The protein below binds the small molecule below.
Small molecule (SMILES): CC(=O)N[C@@H]1[C@@H](O)[C@H](O)[C@@H](CO)O[C@H]1O

Sequence of chain 2.A:
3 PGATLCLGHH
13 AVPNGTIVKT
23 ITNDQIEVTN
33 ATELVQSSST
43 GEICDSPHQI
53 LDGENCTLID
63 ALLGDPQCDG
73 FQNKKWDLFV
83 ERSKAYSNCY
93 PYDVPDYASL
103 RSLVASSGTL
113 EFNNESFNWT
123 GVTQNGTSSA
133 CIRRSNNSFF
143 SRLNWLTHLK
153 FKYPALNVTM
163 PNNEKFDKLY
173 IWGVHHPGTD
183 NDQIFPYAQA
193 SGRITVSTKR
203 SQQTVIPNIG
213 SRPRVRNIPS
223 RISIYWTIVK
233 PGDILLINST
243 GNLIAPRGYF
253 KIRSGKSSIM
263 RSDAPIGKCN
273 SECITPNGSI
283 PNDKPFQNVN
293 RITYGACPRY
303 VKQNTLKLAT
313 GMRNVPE

Binding-site contacts:
Ligand atom C7 contacts residue ASN127 of chain 2.A at 3.8 Å.
Ligand atom C1 contacts residue ASN127 of chain 2.A at 1.4 Å.
Ligand atom N2 contacts residue GLN126 of chain 2.A at 4.4 Å.
Ligand atom O7 contacts residue ASN127 of chain 2.A at 3.9 Å.
Ligand atom C5 contacts residue ASN127 of chain 2.A at 3.6 Å.
Ligand atom N2 contacts residue ASN127 of chain 2.A at 3.2 Å (h-bond).
Ligand atom O5 contacts residue ASN127 of chain 2.A at 2.3 Å (h-bond).
Ligand atom C7 contacts residue GLN126 of chain 2.A at 4.5 Å.
Ligand atom C3 contacts residue ASN127 of chain 2.A at 3.9 Å.
Ligand atom C2 contacts residue ASN127 of chain 2.A at 2.6 Å.
Ligand atom C1 contacts residue ARG249 of chain 2.A at 4.4 Å.
Ligand atom C4 contacts residue ASN127 of chain 2.A at 4.3 Å.
Ligand atom C8 contacts residue GLN126 of chain 2.A at 3.5 Å.